Sequence of chain 1.B:
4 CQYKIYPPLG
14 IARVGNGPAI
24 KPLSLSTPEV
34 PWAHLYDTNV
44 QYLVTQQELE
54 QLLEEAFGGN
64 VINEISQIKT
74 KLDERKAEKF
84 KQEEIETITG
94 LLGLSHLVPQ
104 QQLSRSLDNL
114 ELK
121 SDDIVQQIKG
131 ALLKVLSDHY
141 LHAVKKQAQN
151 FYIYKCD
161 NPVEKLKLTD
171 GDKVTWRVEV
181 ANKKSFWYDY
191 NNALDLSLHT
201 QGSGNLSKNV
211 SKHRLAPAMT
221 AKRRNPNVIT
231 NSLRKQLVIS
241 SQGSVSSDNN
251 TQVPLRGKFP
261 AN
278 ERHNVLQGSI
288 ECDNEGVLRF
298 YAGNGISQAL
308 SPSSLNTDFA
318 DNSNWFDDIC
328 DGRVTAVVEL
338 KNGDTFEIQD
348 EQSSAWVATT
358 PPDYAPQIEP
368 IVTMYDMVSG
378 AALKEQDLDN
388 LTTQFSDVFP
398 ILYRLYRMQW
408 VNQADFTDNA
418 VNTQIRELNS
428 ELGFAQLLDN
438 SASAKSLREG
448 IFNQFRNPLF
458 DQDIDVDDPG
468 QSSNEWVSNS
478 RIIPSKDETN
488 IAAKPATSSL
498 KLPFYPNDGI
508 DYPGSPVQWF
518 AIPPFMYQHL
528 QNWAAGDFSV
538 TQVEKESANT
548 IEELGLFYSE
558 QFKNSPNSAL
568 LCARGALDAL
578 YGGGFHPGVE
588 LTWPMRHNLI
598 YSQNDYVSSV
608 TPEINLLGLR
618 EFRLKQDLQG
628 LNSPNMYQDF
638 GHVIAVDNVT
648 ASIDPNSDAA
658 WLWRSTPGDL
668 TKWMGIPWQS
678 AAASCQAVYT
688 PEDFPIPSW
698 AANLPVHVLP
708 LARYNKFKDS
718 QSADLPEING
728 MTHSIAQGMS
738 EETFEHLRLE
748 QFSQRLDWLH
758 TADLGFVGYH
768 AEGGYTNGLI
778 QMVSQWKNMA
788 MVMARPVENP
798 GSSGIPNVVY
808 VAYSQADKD

Binding-site contacts:
Ligand atom C contacts residue HIS583 of chain 1.B at 3.8 Å.
Ligand atom CA contacts residue TRQ697 of chain 1.B at 2.9 Å.
Ligand atom O contacts residue PHE316 of chain 1.B at 3.8 Å.
Ligand atom CA contacts residue SER681 of chain 1.B at 3.7 Å.
Ligand atom CA contacts residue PHE316 of chain 1.B at 4.2 Å (hydrophobic).
Ligand atom O contacts residue SER681 of chain 1.B at 2.8 Å (h-bond).
Ligand atom O contacts residue TYR766 of chain 1.A at 3.5 Å.
Ligand atom N contacts residue TRP696 of chain 1.B at 4.2 Å.
Ligand atom N contacts residue HIS583 of chain 1.B at 4.4 Å.
Ligand atom C contacts residue TYR766 of chain 1.A at 3.5 Å (hydrophobic).
Ligand atom C contacts residue SER681 of chain 1.B at 3.9 Å.
Ligand atom OXT contacts residue TYR766 of chain 1.A at 2.5 Å (h-bond).
Ligand atom O contacts residue HIS767 of chain 1.A at 2.7 Å (h-bond).
Ligand atom OXT contacts residue PHE316 of chain 1.B at 3.4 Å.
Ligand atom OXT contacts residue HIS583 of chain 1.B at 2.8 Å (h-bond).
Ligand atom C contacts residue TRP696 of chain 1.B at 4.0 Å (hydrophobic).
Ligand atom C contacts residue HIS767 of chain 1.A at 3.5 Å.
Ligand atom O contacts residue TRP696 of chain 1.B at 4.2 Å.
Ligand atom N contacts residue PHE316 of chain 1.B at 4.3 Å.
Ligand atom N contacts residue CYS682 of chain 1.B at 3.5 Å (h-bond).
Ligand atom CA contacts residue TRP696 of chain 1.B at 3.6 Å (hydrophobic).
Ligand atom OXT contacts residue HIS767 of chain 1.A at 3.6 Å (h-bond).
Ligand atom N contacts residue TRQ697 of chain 1.B at 3.2 Å (h-bond).
Ligand atom C contacts residue TRQ697 of chain 1.B at 4.2 Å.
Ligand atom N contacts residue ALA678 of chain 1.B at 3.9 Å.
Ligand atom OXT contacts residue TRP696 of chain 1.B at 4.0 Å.
Ligand atom CA contacts residue HIS583 of chain 1.B at 3.5 Å.
Ligand atom N contacts residue SER681 of chain 1.B at 2.9 Å (h-bond).
Ligand atom C contacts residue PHE316 of chain 1.B at 3.7 Å (hydrophobic).

The small molecule below binds the protein below.
Small molecule (SMILES): NCC(=O)O

Sequence of chain 1.A:
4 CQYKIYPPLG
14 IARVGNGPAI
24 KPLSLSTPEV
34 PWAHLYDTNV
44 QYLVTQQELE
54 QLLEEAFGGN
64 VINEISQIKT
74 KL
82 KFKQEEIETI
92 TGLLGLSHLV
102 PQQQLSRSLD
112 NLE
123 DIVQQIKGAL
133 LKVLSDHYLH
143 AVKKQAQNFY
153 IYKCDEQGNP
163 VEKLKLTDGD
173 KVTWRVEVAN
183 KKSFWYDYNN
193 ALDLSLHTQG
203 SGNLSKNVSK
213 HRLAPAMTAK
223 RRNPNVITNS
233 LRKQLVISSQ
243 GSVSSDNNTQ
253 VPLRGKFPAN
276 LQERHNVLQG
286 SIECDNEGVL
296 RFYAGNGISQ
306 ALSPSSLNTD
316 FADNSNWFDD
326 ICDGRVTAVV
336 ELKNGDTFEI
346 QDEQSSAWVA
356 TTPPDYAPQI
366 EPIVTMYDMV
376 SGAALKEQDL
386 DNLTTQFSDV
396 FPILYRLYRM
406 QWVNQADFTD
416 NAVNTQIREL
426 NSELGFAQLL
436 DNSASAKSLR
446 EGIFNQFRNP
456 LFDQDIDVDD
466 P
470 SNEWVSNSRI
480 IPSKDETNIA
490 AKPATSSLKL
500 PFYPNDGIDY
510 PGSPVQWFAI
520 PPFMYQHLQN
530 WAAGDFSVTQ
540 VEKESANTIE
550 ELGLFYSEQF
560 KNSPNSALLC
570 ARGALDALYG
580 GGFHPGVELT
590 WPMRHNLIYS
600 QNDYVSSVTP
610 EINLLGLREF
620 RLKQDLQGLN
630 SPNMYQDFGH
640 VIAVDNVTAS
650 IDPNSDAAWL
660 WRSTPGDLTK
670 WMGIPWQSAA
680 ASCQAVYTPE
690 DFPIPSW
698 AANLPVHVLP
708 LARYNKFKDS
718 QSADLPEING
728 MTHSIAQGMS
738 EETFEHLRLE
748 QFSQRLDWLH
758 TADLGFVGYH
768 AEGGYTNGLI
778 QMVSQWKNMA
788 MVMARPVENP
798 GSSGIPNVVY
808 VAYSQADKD